This protein binds this small molecule.
Small molecule (SMILES): Cc1ccc2c(n1)SCc1cnn(-c3ccc(S(N)(=O)=O)cc3)c1-2

Binding-site contacts:
Ligand atom NAB contacts residue HIS94 of chain 1.A at 3.3 Å (h-bond).
Ligand atom SAO contacts residue PRO200 of chain 1.A at 3.9 Å.
Ligand atom SAX contacts residue THR198 of chain 1.A at 3.8 Å.
Ligand atom CAF contacts residue LEU197 of chain 1.A at 3.8 Å (hydrophobic).
Ligand atom OAD contacts residue HIS94 of chain 1.A at 3.4 Å.
Ligand atom OAD contacts residue VAL142 of chain 1.A at 3.9 Å.
Ligand atom CAE contacts residue THR199 of chain 1.A at 3.9 Å.
Ligand atom NAB contacts residue HIS96 of chain 1.A at 3.3 Å (h-bond).
Ligand atom CAF contacts residue THR199 of chain 1.A at 3.2 Å.
Ligand atom NAW contacts residue LEU197 of chain 1.A at 3.9 Å.
Ligand atom SAX contacts residue ZN1 of chain 1.B at 3.0 Å.
Ligand atom CAU contacts residue PRO200 of chain 1.A at 3.8 Å (hydrophobic).
Ligand atom CAJ contacts residue THR199 of chain 1.A at 3.7 Å.
Ligand atom OAC contacts residue THR198 of chain 1.A at 3.0 Å (h-bond).
Ligand atom CAI contacts residue VAL121 of chain 1.A at 3.9 Å (hydrophobic).
Ligand atom CAH contacts residue THR199 of chain 1.A at 3.3 Å.
Ligand atom OAD contacts residue ZN1 of chain 1.B at 3.0 Å.
Ligand atom CAH contacts residue LEU197 of chain 1.A at 3.7 Å (hydrophobic).
Ligand atom OAC contacts residue LEU197 of chain 1.A at 3.4 Å.
Ligand atom CAA contacts residue ASN62 of chain 1.A at 3.7 Å.
Ligand atom CAQ contacts residue LEU197 of chain 1.A at 3.9 Å (hydrophobic).
Ligand atom CAA contacts residue HIS64 of chain 1.A at 3.1 Å.
Ligand atom NAM contacts residue LEU197 of chain 1.A at 3.4 Å.
Ligand atom CAA contacts residue TRP5 of chain 1.A at 3.8 Å (hydrophobic).
Ligand atom NAB contacts residue ZN1 of chain 1.B at 1.9 Å.
Ligand atom SAX contacts residue HIS119 of chain 1.A at 4.0 Å.
Ligand atom NAM contacts residue PHE130 of chain 1.A at 3.5 Å.
Ligand atom CAK contacts residue LEU197 of chain 1.A at 4.0 Å (hydrophobic).
Ligand atom SAX contacts residue HIS94 of chain 1.A at 4.0 Å.
Ligand atom OAD contacts residue VAL121 of chain 1.A at 3.8 Å.
Ligand atom SAO contacts residue PRO201 of chain 1.A at 3.8 Å.
Ligand atom NAB contacts residue HIS119 of chain 1.A at 3.4 Å (h-bond).
Ligand atom CAR contacts residue LEU197 of chain 1.A at 3.9 Å (hydrophobic).
Ligand atom CAS contacts residue PRO201 of chain 1.A at 4.0 Å (hydrophobic).
Ligand atom CAI contacts residue LEU197 of chain 1.A at 3.9 Å (hydrophobic).
Ligand atom CAK contacts residue PHE130 of chain 1.A at 3.6 Å (hydrophobic).
Ligand atom OAD contacts residue HIS119 of chain 1.A at 3.5 Å (h-bond).
Ligand atom NAB contacts residue THR198 of chain 1.A at 2.8 Å (h-bond).
Ligand atom OAC contacts residue TRP208 of chain 1.A at 3.6 Å.
Ligand atom CAG contacts residue LEU197 of chain 1.A at 3.8 Å (hydrophobic).

Sequence of chain 1.A:
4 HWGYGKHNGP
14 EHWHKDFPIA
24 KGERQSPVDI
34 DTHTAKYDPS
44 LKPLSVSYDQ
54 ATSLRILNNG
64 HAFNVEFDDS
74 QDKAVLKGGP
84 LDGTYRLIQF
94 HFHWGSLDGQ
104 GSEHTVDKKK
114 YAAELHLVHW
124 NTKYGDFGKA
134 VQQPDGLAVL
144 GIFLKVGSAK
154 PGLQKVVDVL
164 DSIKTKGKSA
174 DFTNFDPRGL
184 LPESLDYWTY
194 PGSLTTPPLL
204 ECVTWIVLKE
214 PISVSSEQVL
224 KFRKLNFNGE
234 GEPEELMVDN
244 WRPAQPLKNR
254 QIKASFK